Binding-site contacts:
Ligand atom O7 contacts residue TYR793 of chain 1.A at 3.1 Å.
Ligand atom N2 contacts residue ASN706 of chain 1.C at 2.8 Å (h-bond).
Ligand atom C4 contacts residue ASN706 of chain 1.C at 4.3 Å.
Ligand atom C7 contacts residue TYR793 of chain 1.A at 4.1 Å (hydrophobic).
Ligand atom C2 contacts residue TYR793 of chain 1.A at 4.0 Å (hydrophobic).
Ligand atom O5 contacts residue ASN706 of chain 1.C at 2.4 Å (h-bond).
Ligand atom C3 contacts residue ASN706 of chain 1.C at 3.8 Å.
Ligand atom C6 contacts residue ILE791 of chain 1.A at 3.6 Å (hydrophobic).
Ligand atom C1 contacts residue ASN706 of chain 1.C at 1.4 Å.
Ligand atom O6 contacts residue ILE791 of chain 1.A at 3.8 Å.
Ligand atom N2 contacts residue TYR793 of chain 1.A at 4.0 Å.
Ligand atom C8 contacts residue ILE1127 of chain 1.C at 4.5 Å (hydrophobic).
Ligand atom C5 contacts residue ASN706 of chain 1.C at 3.7 Å.
Ligand atom C7 contacts residue ASN706 of chain 1.C at 3.9 Å.
Ligand atom C4 contacts residue ILE791 of chain 1.A at 4.1 Å (hydrophobic).
Ligand atom C5 contacts residue ILE791 of chain 1.A at 4.2 Å (hydrophobic).
Ligand atom O3 contacts residue TYR793 of chain 1.A at 3.1 Å.
Ligand atom O5 contacts residue ILE791 of chain 1.A at 4.2 Å.
Ligand atom C2 contacts residue ASN706 of chain 1.C at 2.5 Å.
Ligand atom C4 contacts residue TYR793 of chain 1.A at 4.2 Å (hydrophobic).
Ligand atom O5 contacts residue TYR793 of chain 1.A at 4.4 Å.
Ligand atom C3 contacts residue TYR793 of chain 1.A at 4.2 Å (hydrophobic).

Sequence of chain 1.C:
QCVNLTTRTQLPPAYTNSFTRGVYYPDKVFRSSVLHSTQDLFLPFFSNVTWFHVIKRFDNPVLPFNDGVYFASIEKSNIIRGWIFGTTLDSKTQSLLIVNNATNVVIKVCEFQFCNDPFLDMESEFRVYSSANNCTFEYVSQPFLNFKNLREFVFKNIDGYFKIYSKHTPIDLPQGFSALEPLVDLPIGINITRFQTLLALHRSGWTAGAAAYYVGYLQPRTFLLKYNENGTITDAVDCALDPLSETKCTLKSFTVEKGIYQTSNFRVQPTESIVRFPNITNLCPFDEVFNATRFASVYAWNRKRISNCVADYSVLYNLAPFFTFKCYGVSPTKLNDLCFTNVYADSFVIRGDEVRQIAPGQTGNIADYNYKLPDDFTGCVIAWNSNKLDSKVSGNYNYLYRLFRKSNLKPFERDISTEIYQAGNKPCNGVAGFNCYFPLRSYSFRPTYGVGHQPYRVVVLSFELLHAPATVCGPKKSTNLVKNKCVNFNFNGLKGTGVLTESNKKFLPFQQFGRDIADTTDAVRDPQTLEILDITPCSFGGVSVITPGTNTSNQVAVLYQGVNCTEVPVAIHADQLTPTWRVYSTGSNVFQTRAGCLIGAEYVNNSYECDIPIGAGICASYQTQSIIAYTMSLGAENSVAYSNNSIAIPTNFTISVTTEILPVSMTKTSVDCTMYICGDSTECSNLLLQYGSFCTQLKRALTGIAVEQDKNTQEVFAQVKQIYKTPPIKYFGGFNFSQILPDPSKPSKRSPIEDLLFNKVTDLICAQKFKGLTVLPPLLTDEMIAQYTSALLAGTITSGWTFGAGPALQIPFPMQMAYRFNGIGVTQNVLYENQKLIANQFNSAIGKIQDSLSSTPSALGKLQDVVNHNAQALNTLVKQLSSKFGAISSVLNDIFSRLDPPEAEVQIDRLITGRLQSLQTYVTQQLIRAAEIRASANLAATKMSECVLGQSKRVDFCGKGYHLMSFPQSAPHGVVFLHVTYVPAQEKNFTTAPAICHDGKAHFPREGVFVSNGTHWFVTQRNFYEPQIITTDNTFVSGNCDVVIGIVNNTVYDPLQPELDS

The protein below binds the small molecule below.
Small molecule (SMILES): CC(=O)N[C@H]1[C@H](O[C@H]2[C@H](O)[C@@H](NC(C)=O)CO[C@@H]2CO)O[C@H](CO)[C@@H](O)[C@@H]1O

Sequence of chain 1.A:
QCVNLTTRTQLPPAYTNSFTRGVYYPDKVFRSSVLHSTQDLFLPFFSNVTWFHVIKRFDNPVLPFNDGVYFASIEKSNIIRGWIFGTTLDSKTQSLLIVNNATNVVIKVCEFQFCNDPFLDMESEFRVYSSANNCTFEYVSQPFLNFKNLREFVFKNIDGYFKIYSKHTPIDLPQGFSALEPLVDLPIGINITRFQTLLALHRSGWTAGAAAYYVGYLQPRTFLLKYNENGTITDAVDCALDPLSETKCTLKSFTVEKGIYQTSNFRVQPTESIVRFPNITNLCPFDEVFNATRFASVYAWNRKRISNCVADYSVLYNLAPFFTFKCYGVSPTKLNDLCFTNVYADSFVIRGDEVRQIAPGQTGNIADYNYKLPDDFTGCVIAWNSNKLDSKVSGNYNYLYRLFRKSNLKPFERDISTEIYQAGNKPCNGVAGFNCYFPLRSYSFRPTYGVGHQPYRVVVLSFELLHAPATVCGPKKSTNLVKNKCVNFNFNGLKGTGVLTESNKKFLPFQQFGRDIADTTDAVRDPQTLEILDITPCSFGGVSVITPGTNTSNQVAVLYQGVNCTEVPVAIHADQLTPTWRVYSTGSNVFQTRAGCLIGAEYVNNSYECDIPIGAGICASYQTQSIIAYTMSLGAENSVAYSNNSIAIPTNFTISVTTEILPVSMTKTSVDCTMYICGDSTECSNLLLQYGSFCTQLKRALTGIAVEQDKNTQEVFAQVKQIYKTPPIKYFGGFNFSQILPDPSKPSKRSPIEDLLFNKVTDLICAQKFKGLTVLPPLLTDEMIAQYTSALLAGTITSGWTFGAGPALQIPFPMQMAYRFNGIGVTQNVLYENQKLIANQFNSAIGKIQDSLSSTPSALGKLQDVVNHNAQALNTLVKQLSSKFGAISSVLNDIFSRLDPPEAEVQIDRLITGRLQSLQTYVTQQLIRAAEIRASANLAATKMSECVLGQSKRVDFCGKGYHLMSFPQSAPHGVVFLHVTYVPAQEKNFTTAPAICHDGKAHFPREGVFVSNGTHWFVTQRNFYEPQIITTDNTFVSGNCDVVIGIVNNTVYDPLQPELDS